Sequence of chain 1.B:
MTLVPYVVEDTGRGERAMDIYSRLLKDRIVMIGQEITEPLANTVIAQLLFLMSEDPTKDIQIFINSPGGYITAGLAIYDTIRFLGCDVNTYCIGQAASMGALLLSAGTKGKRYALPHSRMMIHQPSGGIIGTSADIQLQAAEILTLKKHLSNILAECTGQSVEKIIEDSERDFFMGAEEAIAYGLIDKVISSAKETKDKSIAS

The small molecule below binds the protein below.
Small molecule (SMILES): CC(C)(C(=O)N1CCN(Cc2ccc(Cl)cc2)CC1)S(=O)(=O)c1ccc(C(F)(F)F)cn1

Sequence of chain 1.L:
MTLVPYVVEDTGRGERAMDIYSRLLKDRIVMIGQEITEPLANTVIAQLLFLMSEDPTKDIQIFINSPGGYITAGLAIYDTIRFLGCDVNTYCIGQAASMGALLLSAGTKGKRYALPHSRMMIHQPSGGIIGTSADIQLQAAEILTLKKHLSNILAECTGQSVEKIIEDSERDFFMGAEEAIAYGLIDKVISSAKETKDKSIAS

Binding-site contacts:
Ligand atom F02 contacts residue PHE63 of chain 1.B at 4.2 Å.
Ligand atom F02 contacts residue LYS197 of chain 1.B at 3.6 Å.
Ligand atom F03 contacts residue MET52 of chain 1.L at 3.9 Å.
Ligand atom C14 contacts residue ASP59 of chain 1.B at 4.2 Å.
Ligand atom C12 contacts residue ASP59 of chain 1.B at 3.3 Å.
Ligand atom F03 contacts residue LYS197 of chain 1.B at 3.5 Å.
Ligand atom N03 contacts residue LYS58 of chain 1.B at 4.3 Å.
Ligand atom C07 contacts residue ASP59 of chain 1.B at 4.2 Å.
Ligand atom C21 contacts residue LYS197 of chain 1.B at 3.6 Å.
Ligand atom F01 contacts residue GLN61 of chain 1.B at 3.0 Å.
Ligand atom C05 contacts residue TYR91 of chain 1.B at 3.9 Å (hydrophobic).
Ligand atom C03 contacts residue LYS197 of chain 1.B at 3.5 Å.
Ligand atom C20 contacts residue THR57 of chain 1.B at 4.0 Å.
Ligand atom O02 contacts residue SER200 of chain 1.B at 3.9 Å.
Ligand atom O01 contacts residue SER200 of chain 1.B at 3.4 Å.
Ligand atom C01 contacts residue GLN61 of chain 1.B at 3.6 Å.
Ligand atom C05 contacts residue GLN61 of chain 1.B at 3.2 Å.
Ligand atom N02 contacts residue ASP59 of chain 1.B at 3.9 Å.
Ligand atom F03 contacts residue SER53 of chain 1.L at 4.3 Å.
Ligand atom F01 contacts residue ILE29 of chain 1.B at 3.2 Å.
Ligand atom C07 contacts residue SER200 of chain 1.B at 4.0 Å.
Ligand atom S01 contacts residue LYS197 of chain 1.B at 4.0 Å.
Ligand atom C08 contacts residue GLN61 of chain 1.B at 4.1 Å.
Ligand atom C04 contacts residue GLN61 of chain 1.B at 3.9 Å.
Ligand atom C06 contacts residue ASP59 of chain 1.B at 4.2 Å.
Ligand atom F02 contacts residue GLN61 of chain 1.B at 3.8 Å.
Ligand atom C01 contacts residue LYS197 of chain 1.B at 3.2 Å.
Ligand atom C02 contacts residue LYS197 of chain 1.B at 3.3 Å.
Ligand atom C21 contacts residue GLN61 of chain 1.B at 3.7 Å.
Ligand atom C12 contacts residue LYS58 of chain 1.B at 3.6 Å.
Ligand atom O02 contacts residue LYS197 of chain 1.B at 3.6 Å.
Ligand atom C05 contacts residue LYS197 of chain 1.B at 3.5 Å.
Ligand atom N01 contacts residue LYS197 of chain 1.B at 3.5 Å.
Ligand atom C04 contacts residue LYS197 of chain 1.B at 3.5 Å.
Ligand atom C14 contacts residue LYS58 of chain 1.B at 3.9 Å.
Ligand atom C13 contacts residue ASP59 of chain 1.B at 3.3 Å.
Ligand atom O03 contacts residue LYS197 of chain 1.B at 3.6 Å.
Ligand atom O03 contacts residue ASP198 of chain 1.B at 3.4 Å (salt-bridge).
Ligand atom C08 contacts residue ASP59 of chain 1.B at 3.0 Å.
Ligand atom F01 contacts residue PHE63 of chain 1.B at 4.0 Å.